A protein and the small-molecule ligand that binds it are described below.
Small molecule (SMILES): CC(=O)N[C@@H]1[C@@H](O)[C@H](O)[C@@H](CO)O[C@H]1O

Sequence of chain 1.D:
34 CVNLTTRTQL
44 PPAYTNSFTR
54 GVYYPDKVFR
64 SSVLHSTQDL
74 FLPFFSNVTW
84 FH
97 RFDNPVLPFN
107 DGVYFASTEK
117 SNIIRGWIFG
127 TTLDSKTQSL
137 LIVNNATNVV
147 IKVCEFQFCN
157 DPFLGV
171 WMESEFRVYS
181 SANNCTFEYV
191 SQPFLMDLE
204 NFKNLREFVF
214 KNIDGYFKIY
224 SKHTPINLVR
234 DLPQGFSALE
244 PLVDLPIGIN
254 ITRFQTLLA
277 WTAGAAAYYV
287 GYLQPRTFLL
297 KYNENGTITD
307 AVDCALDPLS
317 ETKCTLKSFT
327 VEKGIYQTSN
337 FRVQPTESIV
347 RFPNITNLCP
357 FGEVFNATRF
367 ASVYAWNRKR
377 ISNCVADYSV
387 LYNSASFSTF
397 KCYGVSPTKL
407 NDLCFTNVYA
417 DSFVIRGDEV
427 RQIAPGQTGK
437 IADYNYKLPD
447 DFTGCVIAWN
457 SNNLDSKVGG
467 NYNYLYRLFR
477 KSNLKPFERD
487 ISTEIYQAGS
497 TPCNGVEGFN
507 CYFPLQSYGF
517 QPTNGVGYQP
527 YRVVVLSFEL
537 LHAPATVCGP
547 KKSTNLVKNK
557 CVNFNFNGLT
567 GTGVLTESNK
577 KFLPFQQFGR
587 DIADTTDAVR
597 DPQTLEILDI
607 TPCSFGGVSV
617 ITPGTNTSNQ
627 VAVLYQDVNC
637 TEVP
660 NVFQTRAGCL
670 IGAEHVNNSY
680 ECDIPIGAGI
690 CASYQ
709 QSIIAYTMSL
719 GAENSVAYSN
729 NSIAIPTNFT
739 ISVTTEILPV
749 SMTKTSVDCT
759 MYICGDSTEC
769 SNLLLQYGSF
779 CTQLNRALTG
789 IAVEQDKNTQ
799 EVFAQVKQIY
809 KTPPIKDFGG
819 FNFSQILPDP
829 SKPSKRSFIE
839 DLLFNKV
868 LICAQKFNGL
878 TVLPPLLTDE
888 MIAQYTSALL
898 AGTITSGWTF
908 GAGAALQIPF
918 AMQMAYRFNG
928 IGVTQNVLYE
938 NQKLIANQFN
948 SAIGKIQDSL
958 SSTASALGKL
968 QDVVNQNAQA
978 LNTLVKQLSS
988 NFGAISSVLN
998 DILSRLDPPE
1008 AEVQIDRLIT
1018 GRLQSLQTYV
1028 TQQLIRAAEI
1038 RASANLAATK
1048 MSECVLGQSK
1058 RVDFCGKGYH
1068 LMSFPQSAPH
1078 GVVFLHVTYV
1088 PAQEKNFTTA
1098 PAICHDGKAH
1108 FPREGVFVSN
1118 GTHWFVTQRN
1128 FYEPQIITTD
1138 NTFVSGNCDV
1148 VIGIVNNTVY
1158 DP

Binding-site contacts:
Ligand atom C1 contacts residue ASN80 of chain 1.D at 1.5 Å.
Ligand atom N2 contacts residue TYR47 of chain 1.D at 3.7 Å.
Ligand atom C7 contacts residue ASN80 of chain 1.D at 3.2 Å.
Ligand atom C5 contacts residue ASN80 of chain 1.D at 3.8 Å.
Ligand atom C8 contacts residue THR48 of chain 1.D at 3.7 Å.
Ligand atom O5 contacts residue TYR47 of chain 1.D at 4.5 Å.
Ligand atom C3 contacts residue ASN80 of chain 1.D at 3.9 Å.
Ligand atom C4 contacts residue ASN80 of chain 1.D at 4.3 Å.
Ligand atom O5 contacts residue ASN80 of chain 1.D at 2.4 Å (h-bond).
Ligand atom C2 contacts residue TYR47 of chain 1.D at 4.4 Å (hydrophobic).
Ligand atom N2 contacts residue ASN80 of chain 1.D at 3.0 Å (h-bond).
Ligand atom C1 contacts residue TYR47 of chain 1.D at 3.8 Å (hydrophobic).
Ligand atom O7 contacts residue ASN80 of chain 1.D at 3.1 Å (h-bond).
Ligand atom C5 contacts residue TYR47 of chain 1.D at 4.4 Å (hydrophobic).
Ligand atom C2 contacts residue ASN80 of chain 1.D at 2.5 Å.
Ligand atom C8 contacts residue ASN80 of chain 1.D at 3.8 Å.
Ligand atom C3 contacts residue TYR47 of chain 1.D at 4.4 Å (hydrophobic).
Ligand atom C7 contacts residue TYR47 of chain 1.D at 4.5 Å (hydrophobic).